Sequence of chain 1.H:
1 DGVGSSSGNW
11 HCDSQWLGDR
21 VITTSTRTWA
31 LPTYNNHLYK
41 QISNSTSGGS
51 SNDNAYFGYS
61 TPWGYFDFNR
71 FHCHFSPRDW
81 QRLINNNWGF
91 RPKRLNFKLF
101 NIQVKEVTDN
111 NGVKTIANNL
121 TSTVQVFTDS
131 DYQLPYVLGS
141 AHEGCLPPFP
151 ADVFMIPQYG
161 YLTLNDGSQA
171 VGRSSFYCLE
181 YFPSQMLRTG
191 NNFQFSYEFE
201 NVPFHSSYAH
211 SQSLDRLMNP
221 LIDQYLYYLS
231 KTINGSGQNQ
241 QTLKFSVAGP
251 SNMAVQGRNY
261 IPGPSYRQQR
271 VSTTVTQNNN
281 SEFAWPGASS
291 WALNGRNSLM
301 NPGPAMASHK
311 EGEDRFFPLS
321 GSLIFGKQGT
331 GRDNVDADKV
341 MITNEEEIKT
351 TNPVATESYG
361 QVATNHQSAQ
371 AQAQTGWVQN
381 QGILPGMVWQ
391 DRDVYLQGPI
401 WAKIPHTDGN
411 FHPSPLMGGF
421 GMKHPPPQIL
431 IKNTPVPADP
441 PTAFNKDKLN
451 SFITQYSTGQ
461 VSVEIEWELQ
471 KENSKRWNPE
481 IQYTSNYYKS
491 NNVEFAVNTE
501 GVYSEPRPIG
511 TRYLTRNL

Binding-site contacts:
Ligand atom O6 contacts residue TRP285 of chain 1.W at 3.6 Å (h-bond).
Ligand atom C6 contacts residue TRP285 of chain 1.W at 3.2 Å (hydrophobic).
Ligand atom O1 contacts residue ALA254 of chain 1.H at 3.8 Å.
Ligand atom O5 contacts residue ASP53 of chain 1.W at 4.1 Å.
Ligand atom C3 contacts residue TRP285 of chain 1.W at 3.5 Å (hydrophobic).
Ligand atom C4 contacts residue TRP285 of chain 1.W at 2.8 Å (hydrophobic).
Ligand atom C2 contacts residue TRP285 of chain 1.W at 3.4 Å (hydrophobic).
Ligand atom O2 contacts residue TRP285 of chain 1.W at 4.3 Å.
Ligand atom O4 contacts residue TRP285 of chain 1.W at 1.4 Å.
Ligand atom O5 contacts residue TRP285 of chain 1.W at 3.2 Å.
Ligand atom O1 contacts residue TRP285 of chain 1.W at 3.6 Å.
Ligand atom O3 contacts residue TRP285 of chain 1.W at 3.2 Å.
Ligand atom O2 contacts residue ASN252 of chain 1.H at 3.3 Å (h-bond).
Ligand atom O1 contacts residue VAL255 of chain 1.H at 3.3 Å.
Ligand atom C1 contacts residue ASN252 of chain 1.H at 4.0 Å.
Ligand atom O1 contacts residue ASN252 of chain 1.H at 3.2 Å (h-bond).
Ligand atom C1 contacts residue TRP285 of chain 1.W at 3.9 Å (hydrophobic).
Ligand atom C5 contacts residue TRP285 of chain 1.W at 3.4 Å (hydrophobic).
Ligand atom C2 contacts residue ASN252 of chain 1.H at 4.2 Å.
Ligand atom C6 contacts residue ASP53 of chain 1.W at 3.6 Å.
Ligand atom O2 contacts residue VAL255 of chain 1.H at 4.4 Å.

Sequence of chain 1.W:
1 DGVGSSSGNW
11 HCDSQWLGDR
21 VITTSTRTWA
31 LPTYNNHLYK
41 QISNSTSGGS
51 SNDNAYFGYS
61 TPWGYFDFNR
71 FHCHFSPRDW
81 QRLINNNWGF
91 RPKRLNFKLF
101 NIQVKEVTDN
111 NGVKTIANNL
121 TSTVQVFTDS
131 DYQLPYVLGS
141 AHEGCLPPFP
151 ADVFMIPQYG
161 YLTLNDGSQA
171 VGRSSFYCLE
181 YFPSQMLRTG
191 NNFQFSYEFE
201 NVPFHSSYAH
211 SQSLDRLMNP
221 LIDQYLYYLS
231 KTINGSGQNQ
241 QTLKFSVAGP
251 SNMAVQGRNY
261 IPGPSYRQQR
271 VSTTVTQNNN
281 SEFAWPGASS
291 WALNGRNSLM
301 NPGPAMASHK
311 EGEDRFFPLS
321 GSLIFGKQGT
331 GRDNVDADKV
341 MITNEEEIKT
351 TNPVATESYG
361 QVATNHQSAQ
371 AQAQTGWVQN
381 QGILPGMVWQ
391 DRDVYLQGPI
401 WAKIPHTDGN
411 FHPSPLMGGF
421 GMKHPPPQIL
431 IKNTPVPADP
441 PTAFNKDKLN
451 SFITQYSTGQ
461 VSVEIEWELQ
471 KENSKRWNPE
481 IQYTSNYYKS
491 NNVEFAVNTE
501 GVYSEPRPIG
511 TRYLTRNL

A protein and the small-molecule ligand that binds it are described below.
Small molecule (SMILES): OC[C@H]1O[C@@H](O)[C@H](O)[C@@H](O)[C@H]1O